Sequence of chain 1.C:
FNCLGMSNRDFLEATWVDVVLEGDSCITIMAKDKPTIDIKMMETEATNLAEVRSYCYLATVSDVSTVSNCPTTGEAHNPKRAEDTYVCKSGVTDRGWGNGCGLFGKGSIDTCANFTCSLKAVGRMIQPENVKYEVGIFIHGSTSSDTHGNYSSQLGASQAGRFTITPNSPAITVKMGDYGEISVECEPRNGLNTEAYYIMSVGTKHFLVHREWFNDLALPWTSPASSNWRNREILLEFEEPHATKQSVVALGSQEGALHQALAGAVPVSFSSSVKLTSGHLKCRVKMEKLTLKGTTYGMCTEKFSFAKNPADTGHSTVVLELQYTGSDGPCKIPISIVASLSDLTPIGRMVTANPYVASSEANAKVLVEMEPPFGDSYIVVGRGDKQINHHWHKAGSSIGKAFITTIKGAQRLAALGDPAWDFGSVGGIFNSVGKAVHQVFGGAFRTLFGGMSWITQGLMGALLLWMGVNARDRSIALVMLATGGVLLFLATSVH

Binding-site contacts:
Ligand atom C5 contacts residue THR89 of chain 1.C at 4.1 Å.
Ligand atom C6 contacts residue THR120 of chain 1.C at 3.4 Å.
Ligand atom C8 contacts residue TYR90 of chain 1.C at 3.9 Å (hydrophobic).
Ligand atom O6 contacts residue PHE119 of chain 1.C at 2.8 Å (h-bond).
Ligand atom C5 contacts residue THR120 of chain 1.C at 4.0 Å.
Ligand atom C1 contacts residue ASN118 of chain 1.C at 1.4 Å.
Ligand atom O5 contacts residue THR89 of chain 1.C at 3.8 Å.
Ligand atom O5 contacts residue ASN118 of chain 1.C at 2.4 Å (h-bond).
Ligand atom C6 contacts residue THR89 of chain 1.C at 4.2 Å.
Ligand atom C1 contacts residue SER66 of chain 1.C at 4.2 Å.
Ligand atom C1 contacts residue THR89 of chain 1.C at 3.9 Å.
Ligand atom C4 contacts residue ASN118 of chain 1.C at 4.2 Å.
Ligand atom C2 contacts residue SER66 of chain 1.C at 4.4 Å.
Ligand atom C7 contacts residue ASN118 of chain 1.C at 3.6 Å.
Ligand atom C8 contacts residue ASN118 of chain 1.C at 3.9 Å.
Ligand atom C2 contacts residue ASN118 of chain 1.C at 2.4 Å.
Ligand atom C3 contacts residue ASN118 of chain 1.C at 3.8 Å.
Ligand atom O6 contacts residue THR120 of chain 1.C at 3.1 Å (h-bond).
Ligand atom O6 contacts residue ASN118 of chain 1.C at 4.1 Å.
Ligand atom N2 contacts residue ASN118 of chain 1.C at 2.9 Å (h-bond).
Ligand atom N2 contacts residue TYR90 of chain 1.C at 4.5 Å.
Ligand atom O5 contacts residue PHE119 of chain 1.C at 4.2 Å.
Ligand atom O5 contacts residue THR120 of chain 1.C at 3.4 Å (h-bond).
Ligand atom C7 contacts residue TYR90 of chain 1.C at 3.8 Å (hydrophobic).
Ligand atom C6 contacts residue PHE119 of chain 1.C at 4.1 Å (hydrophobic).
Ligand atom O7 contacts residue ASN118 of chain 1.C at 4.5 Å.
Ligand atom O6 contacts residue THR89 of chain 1.C at 3.5 Å.
Ligand atom C5 contacts residue ASN118 of chain 1.C at 3.7 Å.
Ligand atom O7 contacts residue TYR90 of chain 1.C at 3.7 Å.

The small molecule below binds the protein below.
Small molecule (SMILES): CC(=O)N[C@@H]1[C@@H](O)[C@H](O)[C@@H](CO)O[C@H]1O